Binding-site contacts:
Ligand atom C4 contacts residue ASN1061 of chain 1.C at 4.3 Å.
Ligand atom C7 contacts residue ASN1061 of chain 1.C at 3.7 Å.
Ligand atom O6 contacts residue THR1063 of chain 1.C at 3.4 Å.
Ligand atom O5 contacts residue ASN1061 of chain 1.C at 2.4 Å (h-bond).
Ligand atom C1 contacts residue ASN1061 of chain 1.C at 1.5 Å.
Ligand atom C2 contacts residue ASN1061 of chain 1.C at 2.5 Å.
Ligand atom C6 contacts residue THR1063 of chain 1.C at 4.1 Å.
Ligand atom N2 contacts residue ASN1061 of chain 1.C at 2.9 Å (h-bond).
Ligand atom O7 contacts residue ASN1061 of chain 1.C at 4.1 Å.
Ligand atom C5 contacts residue ASN1061 of chain 1.C at 3.7 Å.
Ligand atom C3 contacts residue ASN1061 of chain 1.C at 3.8 Å.

Sequence of chain 1.C:
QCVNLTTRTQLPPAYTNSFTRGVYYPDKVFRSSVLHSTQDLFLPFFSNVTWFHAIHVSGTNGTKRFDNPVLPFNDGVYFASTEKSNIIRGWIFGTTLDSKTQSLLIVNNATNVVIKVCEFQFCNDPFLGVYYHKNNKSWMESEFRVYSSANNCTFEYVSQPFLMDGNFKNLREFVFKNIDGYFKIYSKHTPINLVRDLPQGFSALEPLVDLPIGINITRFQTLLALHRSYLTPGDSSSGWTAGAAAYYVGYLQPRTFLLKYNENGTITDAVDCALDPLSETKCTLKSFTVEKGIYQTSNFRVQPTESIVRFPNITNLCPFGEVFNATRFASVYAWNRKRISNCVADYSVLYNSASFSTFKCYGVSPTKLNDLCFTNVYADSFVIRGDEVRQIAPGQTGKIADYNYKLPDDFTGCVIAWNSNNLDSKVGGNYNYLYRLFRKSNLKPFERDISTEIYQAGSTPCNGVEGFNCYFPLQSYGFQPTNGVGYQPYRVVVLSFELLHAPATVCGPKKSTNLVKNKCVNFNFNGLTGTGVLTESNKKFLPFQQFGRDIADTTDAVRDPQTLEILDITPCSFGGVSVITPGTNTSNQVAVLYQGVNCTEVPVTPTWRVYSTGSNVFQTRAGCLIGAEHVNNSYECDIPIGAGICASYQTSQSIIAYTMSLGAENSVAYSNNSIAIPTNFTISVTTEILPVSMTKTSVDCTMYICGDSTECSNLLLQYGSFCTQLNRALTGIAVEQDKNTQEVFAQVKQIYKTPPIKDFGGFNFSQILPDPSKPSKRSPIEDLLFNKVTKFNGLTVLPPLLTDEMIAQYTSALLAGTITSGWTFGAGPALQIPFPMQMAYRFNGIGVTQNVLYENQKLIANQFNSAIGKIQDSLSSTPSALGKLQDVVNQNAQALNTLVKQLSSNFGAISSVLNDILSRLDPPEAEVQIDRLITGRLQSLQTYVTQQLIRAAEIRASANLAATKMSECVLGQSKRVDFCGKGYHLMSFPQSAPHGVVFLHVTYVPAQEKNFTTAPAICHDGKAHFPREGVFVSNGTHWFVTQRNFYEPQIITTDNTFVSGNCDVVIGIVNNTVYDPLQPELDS

The small molecule below binds the protein below.
Small molecule (SMILES): CC(=O)N[C@@H]1[C@@H](O)[C@H](O)[C@@H](CO)O[C@H]1O